Binding-site contacts:
Ligand atom C3 contacts residue ASN157 of chain 1.D at 3.8 Å.
Ligand atom N2 contacts residue ASN157 of chain 1.D at 2.9 Å (h-bond).
Ligand atom C4 contacts residue ASN157 of chain 1.D at 4.2 Å.
Ligand atom C2 contacts residue ASN157 of chain 1.D at 2.5 Å.
Ligand atom C8 contacts residue ASN157 of chain 1.D at 3.9 Å.
Ligand atom C5 contacts residue ASN157 of chain 1.D at 3.7 Å.
Ligand atom C7 contacts residue ASN157 of chain 1.D at 3.6 Å.
Ligand atom C1 contacts residue ASN157 of chain 1.D at 1.4 Å.
Ligand atom O5 contacts residue ASN157 of chain 1.D at 2.4 Å (h-bond).
Ligand atom O7 contacts residue ASP156 of chain 1.D at 4.1 Å.
Ligand atom O7 contacts residue ASN157 of chain 1.D at 4.5 Å.

Sequence of chain 1.D:
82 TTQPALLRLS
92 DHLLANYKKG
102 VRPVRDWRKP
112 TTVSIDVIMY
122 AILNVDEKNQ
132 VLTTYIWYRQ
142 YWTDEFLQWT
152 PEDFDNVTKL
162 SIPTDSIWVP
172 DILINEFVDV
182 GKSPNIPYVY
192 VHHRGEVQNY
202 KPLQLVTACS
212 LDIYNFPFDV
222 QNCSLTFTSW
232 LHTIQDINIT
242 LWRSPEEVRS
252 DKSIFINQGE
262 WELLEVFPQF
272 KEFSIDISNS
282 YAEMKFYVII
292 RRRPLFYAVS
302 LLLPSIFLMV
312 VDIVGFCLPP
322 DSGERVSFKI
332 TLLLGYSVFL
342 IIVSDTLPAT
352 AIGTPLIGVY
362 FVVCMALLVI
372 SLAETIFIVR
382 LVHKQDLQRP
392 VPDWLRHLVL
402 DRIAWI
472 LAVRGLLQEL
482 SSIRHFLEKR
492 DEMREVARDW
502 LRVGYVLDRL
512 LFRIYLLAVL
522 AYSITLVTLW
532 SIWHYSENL

The small molecule below binds the protein below.
Small molecule (SMILES): CC(=O)N[C@@H]1[C@@H](O)[C@H](O)[C@@H](CO)O[C@H]1O